Sequence of chain 1.B:
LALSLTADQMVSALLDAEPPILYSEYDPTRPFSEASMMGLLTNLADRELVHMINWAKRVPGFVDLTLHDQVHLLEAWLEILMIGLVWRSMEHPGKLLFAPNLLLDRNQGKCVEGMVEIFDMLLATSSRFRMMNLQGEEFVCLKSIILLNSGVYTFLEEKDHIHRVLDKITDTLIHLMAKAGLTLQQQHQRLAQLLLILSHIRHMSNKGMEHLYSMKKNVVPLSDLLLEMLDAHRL

Binding-site contacts:
Ligand atom CAI contacts residue LEU53 of chain 1.B at 4.0 Å (hydrophobic).
Ligand atom CAG contacts residue ILE128 of chain 1.B at 4.1 Å (hydrophobic).
Ligand atom FAD contacts residue LEU229 of chain 1.B at 3.6 Å.
Ligand atom CAX contacts residue GLY225 of chain 1.B at 3.9 Å.
Ligand atom CAG contacts residue MET125 of chain 1.B at 3.7 Å (hydrophobic).
Ligand atom OAB contacts residue LEU91 of chain 1.B at 4.0 Å.
Ligand atom OAC contacts residue LEU95 of chain 1.B at 3.5 Å.
Ligand atom CAJ contacts residue MET47 of chain 1.B at 4.1 Å (hydrophobic).
Ligand atom CAP contacts residue LEU91 of chain 1.B at 3.9 Å (hydrophobic).
Ligand atom FAD contacts residue MET47 of chain 1.B at 4.0 Å.
Ligand atom CAN contacts residue ILE128 of chain 1.B at 3.9 Å (hydrophobic).
Ligand atom CAU contacts residue LEU88 of chain 1.B at 4.0 Å (hydrophobic).
Ligand atom CAM contacts residue LEU95 of chain 1.B at 4.0 Å (hydrophobic).
Ligand atom OAB contacts residue GLU57 of chain 1.B at 2.5 Å (salt-bridge).
Ligand atom CAQ contacts residue PHE108 of chain 1.B at 4.1 Å (hydrophobic).
Ligand atom CAL contacts residue ALA54 of chain 1.B at 4.1 Å (hydrophobic).
Ligand atom CAI contacts residue GLU57 of chain 1.B at 3.2 Å.
Ligand atom FAF contacts residue HIS228 of chain 1.B at 3.3 Å.
Ligand atom CAK contacts residue LEU50 of chain 1.B at 4.0 Å (hydrophobic).
Ligand atom NAO contacts residue PHE108 of chain 1.B at 3.8 Å.
Ligand atom CAP contacts residue GLU57 of chain 1.B at 3.2 Å.
Ligand atom FAD contacts residue GLY225 of chain 1.B at 3.3 Å.
Ligand atom CAR contacts residue PHE108 of chain 1.B at 4.0 Å (hydrophobic).
Ligand atom CAL contacts residue LEU50 of chain 1.B at 3.6 Å (hydrophobic).
Ligand atom CAA contacts residue LEU132 of chain 1.B at 3.9 Å (hydrophobic).
Ligand atom FAE contacts residue LEU88 of chain 1.B at 4.1 Å.
Ligand atom CAM contacts residue LEU91 of chain 1.B at 3.4 Å (hydrophobic).
Ligand atom CAH contacts residue LEU50 of chain 1.B at 4.0 Å (hydrophobic).
Ligand atom CAA contacts residue PHE108 of chain 1.B at 3.8 Å (hydrophobic).
Ligand atom CAX contacts residue HIS228 of chain 1.B at 4.0 Å.
Ligand atom FAF contacts residue MET125 of chain 1.B at 4.0 Å.
Ligand atom CAN contacts residue MET92 of chain 1.B at 3.8 Å (hydrophobic).
Ligand atom CAP contacts residue ARG98 of chain 1.B at 3.8 Å.
Ligand atom OAB contacts residue ARG98 of chain 1.B at 2.9 Å (salt-bridge).
Ligand atom FAD contacts residue HIS228 of chain 1.B at 3.4 Å.
Ligand atom CAA contacts residue MET125 of chain 1.B at 3.7 Å (hydrophobic).
Ligand atom CAQ contacts residue LEU91 of chain 1.B at 4.0 Å (hydrophobic).
Ligand atom CAJ contacts residue LEU229 of chain 1.B at 4.1 Å (hydrophobic).
Ligand atom OAC contacts residue MET92 of chain 1.B at 3.6 Å.
Ligand atom FAE contacts residue GLY225 of chain 1.B at 3.1 Å.

The protein below binds the small molecule below.
Small molecule (SMILES): C=CCn1nc(-c2ccc(O)cc2O)c2cccc(C(F)(F)F)c21